The small molecule below binds the protein below.
Small molecule (SMILES): CC(=O)N[C@@H]1[C@@H](O)[C@H](O)[C@@H](CO)O[C@H]1O

Binding-site contacts:
Ligand atom O6 contacts residue THR128 of chain 3.G at 4.5 Å.
Ligand atom O5 contacts residue THR128 of chain 3.G at 3.2 Å.
Ligand atom C6 contacts residue ASN126 of chain 3.G at 3.3 Å.
Ligand atom C5 contacts residue THR128 of chain 3.G at 4.3 Å.
Ligand atom C1 contacts residue THR128 of chain 3.G at 3.7 Å.
Ligand atom C4 contacts residue ASN126 of chain 3.G at 3.8 Å.
Ligand atom N2 contacts residue ASN126 of chain 3.G at 3.3 Å (h-bond).
Ligand atom O5 contacts residue ASN126 of chain 3.G at 2.5 Å (h-bond).
Ligand atom C3 contacts residue ASN126 of chain 3.G at 3.7 Å.
Ligand atom C2 contacts residue ASN126 of chain 3.G at 2.5 Å.
Ligand atom C7 contacts residue ASN126 of chain 3.G at 3.6 Å.
Ligand atom O7 contacts residue ASN126 of chain 3.G at 3.4 Å (h-bond).
Ligand atom C1 contacts residue ASN126 of chain 3.G at 1.4 Å.
Ligand atom C5 contacts residue ASN126 of chain 3.G at 3.3 Å.

Sequence of chain 3.G:
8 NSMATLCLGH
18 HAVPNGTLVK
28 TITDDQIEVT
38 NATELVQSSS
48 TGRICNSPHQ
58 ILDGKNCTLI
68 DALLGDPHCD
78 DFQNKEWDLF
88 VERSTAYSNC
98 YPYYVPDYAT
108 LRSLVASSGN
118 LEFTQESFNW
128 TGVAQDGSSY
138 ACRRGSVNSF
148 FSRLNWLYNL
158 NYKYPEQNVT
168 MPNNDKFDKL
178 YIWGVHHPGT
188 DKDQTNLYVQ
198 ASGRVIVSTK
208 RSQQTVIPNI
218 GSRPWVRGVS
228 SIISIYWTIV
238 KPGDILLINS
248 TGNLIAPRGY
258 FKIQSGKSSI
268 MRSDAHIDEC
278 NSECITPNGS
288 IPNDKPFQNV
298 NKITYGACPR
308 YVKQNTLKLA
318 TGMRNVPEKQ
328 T